Sequence of chain 44.K:
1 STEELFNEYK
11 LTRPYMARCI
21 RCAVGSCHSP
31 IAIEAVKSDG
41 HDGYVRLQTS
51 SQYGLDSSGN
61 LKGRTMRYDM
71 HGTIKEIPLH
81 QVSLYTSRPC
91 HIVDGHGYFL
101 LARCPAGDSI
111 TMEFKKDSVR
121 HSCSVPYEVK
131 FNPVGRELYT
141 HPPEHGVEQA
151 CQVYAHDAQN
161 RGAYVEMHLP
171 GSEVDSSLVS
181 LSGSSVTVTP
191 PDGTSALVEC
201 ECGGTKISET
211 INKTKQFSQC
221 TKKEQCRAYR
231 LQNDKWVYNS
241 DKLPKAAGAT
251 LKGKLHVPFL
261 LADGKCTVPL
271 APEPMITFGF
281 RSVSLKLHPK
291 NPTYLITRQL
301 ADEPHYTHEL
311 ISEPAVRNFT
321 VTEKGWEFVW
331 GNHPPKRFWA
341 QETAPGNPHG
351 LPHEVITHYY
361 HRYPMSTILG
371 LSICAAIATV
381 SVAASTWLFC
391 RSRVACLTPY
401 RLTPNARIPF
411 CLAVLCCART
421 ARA

Binding-site contacts:
Ligand atom N2 contacts residue ILE211 of chain 44.K at 4.0 Å.
Ligand atom C1 contacts residue ASN212 of chain 44.K at 1.4 Å.
Ligand atom O7 contacts residue ASN212 of chain 44.K at 4.1 Å.
Ligand atom O5 contacts residue ASN212 of chain 44.K at 2.4 Å (h-bond).
Ligand atom C4 contacts residue ASN212 of chain 44.K at 4.2 Å.
Ligand atom N2 contacts residue ASN212 of chain 44.K at 2.9 Å (h-bond).
Ligand atom C3 contacts residue ASN212 of chain 44.K at 3.8 Å.
Ligand atom C5 contacts residue ASN212 of chain 44.K at 3.7 Å.
Ligand atom C2 contacts residue ASN212 of chain 44.K at 2.5 Å.
Ligand atom C7 contacts residue ASN212 of chain 44.K at 3.7 Å.
Ligand atom C1 contacts residue ILE211 of chain 44.K at 4.2 Å (hydrophobic).

The protein below binds the small molecule below.
Small molecule (SMILES): CC(=O)N[C@@H]1[C@@H](O)[C@H](O)[C@@H](CO)O[C@H]1O